Sequence of chain 1.B:
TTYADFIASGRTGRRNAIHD

A small-molecule ligand and the protein it binds are described below.
Small molecule (SMILES): C[C@@H](O)[C@@H](C)O

Binding-site contacts:
Ligand atom C2 contacts residue ARG14 of chain 1.B at 4.2 Å.
Ligand atom O6 contacts residue ARG11 of chain 1.B at 3.5 Å.
Ligand atom C4 contacts residue ARG11 of chain 1.B at 3.9 Å.
Ligand atom O5 contacts residue GLY10 of chain 1.B at 4.4 Å.
Ligand atom O6 contacts residue GLY13 of chain 1.B at 2.9 Å (h-bond).
Ligand atom O6 contacts residue THR12 of chain 1.B at 3.3 Å (h-bond).
Ligand atom C3 contacts residue ARG14 of chain 1.B at 3.7 Å.
Ligand atom C2 contacts residue GLY10 of chain 1.B at 3.7 Å.
Ligand atom C4 contacts residue ARG15 of chain 1.B at 3.7 Å.
Ligand atom C3 contacts residue GLY10 of chain 1.B at 3.4 Å.
Ligand atom C3 contacts residue GLY13 of chain 1.B at 3.6 Å.
Ligand atom C3 contacts residue ARG11 of chain 1.B at 4.3 Å.
Ligand atom C1 contacts residue ASN16 of chain 1.B at 4.4 Å.
Ligand atom C1 contacts residue ARG14 of chain 1.B at 3.7 Å.
Ligand atom C4 contacts residue GLY13 of chain 1.B at 3.9 Å.
Ligand atom O5 contacts residue GLY13 of chain 1.B at 4.0 Å.
Ligand atom C3 contacts residue THR12 of chain 1.B at 4.5 Å.
Ligand atom O6 contacts residue GLY10 of chain 1.B at 2.6 Å (h-bond).
Ligand atom C4 contacts residue GLY10 of chain 1.B at 3.5 Å.
Ligand atom C4 contacts residue ARG14 of chain 1.B at 3.8 Å.